This protein binds this small molecule.
Small molecule (SMILES): CC(=O)N[C@H]1[C@H](O[C@H]2[C@H](O)[C@@H](NC(C)=O)CO[C@@H]2CO)O[C@H](CO)[C@@H](O[C@@H]2O[C@H](CO)[C@@H](O)[C@H](O)[C@@H]2O)[C@@H]1O

Sequence of chain 1.B:
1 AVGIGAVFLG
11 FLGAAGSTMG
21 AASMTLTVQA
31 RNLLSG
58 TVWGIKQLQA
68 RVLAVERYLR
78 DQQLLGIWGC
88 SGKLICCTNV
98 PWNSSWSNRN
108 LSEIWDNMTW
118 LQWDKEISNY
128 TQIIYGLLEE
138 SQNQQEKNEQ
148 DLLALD

Sequence of chain 1.C:
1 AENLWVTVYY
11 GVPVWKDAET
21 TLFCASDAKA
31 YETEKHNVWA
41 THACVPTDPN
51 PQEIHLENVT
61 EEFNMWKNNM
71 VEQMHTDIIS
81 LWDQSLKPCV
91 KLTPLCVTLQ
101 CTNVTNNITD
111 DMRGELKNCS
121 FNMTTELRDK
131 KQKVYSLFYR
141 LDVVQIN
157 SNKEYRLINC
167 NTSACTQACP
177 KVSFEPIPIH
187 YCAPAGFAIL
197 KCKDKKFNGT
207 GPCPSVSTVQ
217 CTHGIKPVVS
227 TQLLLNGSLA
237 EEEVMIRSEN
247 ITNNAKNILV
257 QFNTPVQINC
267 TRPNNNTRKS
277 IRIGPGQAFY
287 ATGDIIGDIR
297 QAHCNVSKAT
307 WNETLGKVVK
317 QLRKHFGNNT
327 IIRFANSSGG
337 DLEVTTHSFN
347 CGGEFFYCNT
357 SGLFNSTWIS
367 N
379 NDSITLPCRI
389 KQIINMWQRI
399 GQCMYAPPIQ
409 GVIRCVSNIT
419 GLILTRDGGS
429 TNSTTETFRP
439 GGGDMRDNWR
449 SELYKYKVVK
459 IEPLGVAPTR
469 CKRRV

Sequence of chain 1.D:
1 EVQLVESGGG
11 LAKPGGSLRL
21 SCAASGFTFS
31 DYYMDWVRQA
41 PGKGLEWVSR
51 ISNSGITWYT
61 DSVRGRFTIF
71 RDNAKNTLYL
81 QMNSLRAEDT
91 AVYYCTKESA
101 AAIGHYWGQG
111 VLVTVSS

Binding-site contacts:
Ligand atom O7 contacts residue ASN58 of chain 1.C at 4.4 Å.
Ligand atom C6 contacts residue ILE56 of chain 1.D at 4.3 Å (hydrophobic).
Ligand atom C5 contacts residue THR57 of chain 1.D at 4.5 Å.
Ligand atom N2 contacts residue GLY55 of chain 1.D at 2.7 Å (h-bond).
Ligand atom O3 contacts residue GLY55 of chain 1.D at 3.9 Å.
Ligand atom C8 contacts residue ILE56 of chain 1.D at 3.7 Å (hydrophobic).
Ligand atom C4 contacts residue PHE70 of chain 1.D at 3.7 Å (hydrophobic).
Ligand atom C2 contacts residue GLY55 of chain 1.D at 3.5 Å.
Ligand atom O5 contacts residue ASN58 of chain 1.C at 2.5 Å (h-bond).
Ligand atom C8 contacts residue THR18 of chain 1.B at 4.1 Å.
Ligand atom C2 contacts residue ASN58 of chain 1.C at 4.3 Å.
Ligand atom O6 contacts residue GLY55 of chain 1.D at 4.3 Å.
Ligand atom C2 contacts residue PHE70 of chain 1.D at 4.3 Å (hydrophobic).
Ligand atom C7 contacts residue ASN58 of chain 1.C at 4.2 Å.
Ligand atom O2 contacts residue PHE70 of chain 1.D at 3.2 Å.
Ligand atom C1 contacts residue ASN58 of chain 1.C at 3.3 Å.
Ligand atom C6 contacts residue THR57 of chain 1.D at 3.4 Å.
Ligand atom O4 contacts residue PHE70 of chain 1.D at 4.4 Å.
Ligand atom C1 contacts residue GLY55 of chain 1.D at 4.0 Å.
Ligand atom C5 contacts residue ASN58 of chain 1.C at 3.5 Å.
Ligand atom C8 contacts residue GLY55 of chain 1.D at 3.6 Å.
Ligand atom O3 contacts residue PHE70 of chain 1.D at 3.6 Å.
Ligand atom O6 contacts residue ILE56 of chain 1.D at 4.2 Å.
Ligand atom C7 contacts residue GLY55 of chain 1.D at 3.6 Å.
Ligand atom C6 contacts residue ASN58 of chain 1.C at 3.8 Å.
Ligand atom O6 contacts residue THR57 of chain 1.D at 2.3 Å (h-bond).
Ligand atom O7 contacts residue THR18 of chain 1.B at 3.9 Å.
Ligand atom N2 contacts residue ASN58 of chain 1.C at 4.1 Å.
Ligand atom C3 contacts residue PHE70 of chain 1.D at 4.0 Å (hydrophobic).
Ligand atom O7 contacts residue ASP113 of chain 1.B at 4.0 Å.
Ligand atom C3 contacts residue GLY55 of chain 1.D at 3.5 Å.